Sequence of chain 1.A:
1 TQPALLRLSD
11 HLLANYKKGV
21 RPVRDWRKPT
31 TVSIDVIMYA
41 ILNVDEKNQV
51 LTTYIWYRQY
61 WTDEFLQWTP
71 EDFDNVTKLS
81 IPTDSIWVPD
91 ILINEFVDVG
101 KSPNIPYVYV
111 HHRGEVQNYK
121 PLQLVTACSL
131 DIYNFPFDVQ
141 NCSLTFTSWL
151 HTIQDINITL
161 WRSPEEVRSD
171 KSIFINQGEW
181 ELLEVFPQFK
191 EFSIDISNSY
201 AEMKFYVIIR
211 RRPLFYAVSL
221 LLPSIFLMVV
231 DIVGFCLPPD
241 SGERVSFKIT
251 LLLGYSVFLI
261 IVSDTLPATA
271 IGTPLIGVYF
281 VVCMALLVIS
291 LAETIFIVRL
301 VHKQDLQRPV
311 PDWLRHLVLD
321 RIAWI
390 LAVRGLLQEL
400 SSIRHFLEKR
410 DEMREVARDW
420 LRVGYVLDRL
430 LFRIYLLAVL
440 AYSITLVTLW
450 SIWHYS

Sequence of chain 1.E:
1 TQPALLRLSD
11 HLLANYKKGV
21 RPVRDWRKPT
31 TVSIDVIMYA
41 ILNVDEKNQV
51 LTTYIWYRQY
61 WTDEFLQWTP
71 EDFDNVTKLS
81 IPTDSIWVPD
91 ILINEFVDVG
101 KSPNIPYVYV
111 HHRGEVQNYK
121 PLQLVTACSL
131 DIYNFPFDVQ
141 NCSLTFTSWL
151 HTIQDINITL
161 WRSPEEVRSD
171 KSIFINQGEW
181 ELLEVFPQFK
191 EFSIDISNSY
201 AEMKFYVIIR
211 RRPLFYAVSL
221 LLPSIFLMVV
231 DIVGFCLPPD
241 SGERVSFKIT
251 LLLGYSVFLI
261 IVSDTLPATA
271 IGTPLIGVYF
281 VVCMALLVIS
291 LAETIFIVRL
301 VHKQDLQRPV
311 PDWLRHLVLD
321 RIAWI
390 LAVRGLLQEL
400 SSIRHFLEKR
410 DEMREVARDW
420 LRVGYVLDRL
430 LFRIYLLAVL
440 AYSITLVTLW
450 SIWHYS

The small molecule below binds the protein below.
Small molecule (SMILES): NCCc1c[nH]c2ccc(O)cc12

Binding-site contacts:
Ligand atom CE2 contacts residue TRP56 of chain 1.E at 3.8 Å (hydrophobic).
Ligand atom CE3 contacts residue TRP149 of chain 1.A at 3.5 Å (hydrophobic).
Ligand atom CA contacts residue SER148 of chain 1.A at 4.2 Å.
Ligand atom CZ2 contacts residue ILE194 of chain 1.A at 4.3 Å (hydrophobic).
Ligand atom OH contacts residue LYS120 of chain 1.E at 4.2 Å.
Ligand atom CH2 contacts residue TRP56 of chain 1.E at 4.0 Å (hydrophobic).
Ligand atom CH2 contacts residue ARG58 of chain 1.E at 4.0 Å.
Ligand atom CH2 contacts residue ILE37 of chain 1.E at 4.2 Å (hydrophobic).
Ligand atom CE3 contacts residue TRP56 of chain 1.E at 4.3 Å (hydrophobic).
Ligand atom CE2 contacts residue ILE194 of chain 1.A at 4.2 Å (hydrophobic).
Ligand atom CE3 contacts residue TYR119 of chain 1.E at 3.6 Å (hydrophobic).
Ligand atom NZ contacts residue THR147 of chain 1.A at 3.7 Å.
Ligand atom CD1 contacts residue PHE192 of chain 1.A at 3.4 Å (hydrophobic).
Ligand atom CG contacts residue TYR200 of chain 1.A at 3.9 Å (hydrophobic).
Ligand atom NZ contacts residue PHE192 of chain 1.A at 3.2 Å.
Ligand atom OH contacts residue TYR57 of chain 1.E at 3.0 Å (h-bond).
Ligand atom CA contacts residue TRP149 of chain 1.A at 3.5 Å (hydrophobic).
Ligand atom CD2 contacts residue TYR119 of chain 1.E at 4.2 Å (hydrophobic).
Ligand atom OH contacts residue TYR119 of chain 1.E at 3.8 Å.
Ligand atom OH contacts residue ARG58 of chain 1.E at 3.7 Å.
Ligand atom CA contacts residue PHE192 of chain 1.A at 3.7 Å (hydrophobic).
Ligand atom OH contacts residue TRP56 of chain 1.E at 3.6 Å.
Ligand atom CH2 contacts residue TYR119 of chain 1.E at 4.3 Å (hydrophobic).
Ligand atom CZ2 contacts residue ARG58 of chain 1.E at 4.2 Å.
Ligand atom CZ2 contacts residue TRP56 of chain 1.E at 4.0 Å (hydrophobic).
Ligand atom CD1 contacts residue TYR200 of chain 1.A at 3.5 Å (hydrophobic).
Ligand atom CZ3 contacts residue TYR119 of chain 1.E at 3.6 Å (hydrophobic).
Ligand atom CB contacts residue TRP149 of chain 1.A at 3.3 Å (hydrophobic).
Ligand atom NE1 contacts residue ILE194 of chain 1.A at 3.4 Å.
Ligand atom CA contacts residue TYR200 of chain 1.A at 3.6 Å (hydrophobic).
Ligand atom CZ3 contacts residue TRP56 of chain 1.E at 3.7 Å (hydrophobic).
Ligand atom NE1 contacts residue TRP56 of chain 1.E at 4.1 Å.
Ligand atom CB contacts residue TYR200 of chain 1.A at 3.9 Å (hydrophobic).
Ligand atom CZ3 contacts residue TRP149 of chain 1.A at 4.3 Å (hydrophobic).
Ligand atom NZ contacts residue TRP149 of chain 1.A at 3.2 Å.
Ligand atom CD2 contacts residue TRP149 of chain 1.A at 4.2 Å (hydrophobic).
Ligand atom OH contacts residue TRP149 of chain 1.A at 4.3 Å.
Ligand atom CD2 contacts residue TRP56 of chain 1.E at 4.0 Å (hydrophobic).
Ligand atom NE1 contacts residue PHE192 of chain 1.A at 4.0 Å.
Ligand atom CZ3 contacts residue TYR57 of chain 1.E at 4.3 Å (hydrophobic).